A protein and the small-molecule ligand that binds it are described below.
Small molecule (SMILES): CC(=O)N[C@@H]1[C@@H](O)[C@H](O)[C@@H](CO)O[C@H]1O

Sequence of chain 1.G:
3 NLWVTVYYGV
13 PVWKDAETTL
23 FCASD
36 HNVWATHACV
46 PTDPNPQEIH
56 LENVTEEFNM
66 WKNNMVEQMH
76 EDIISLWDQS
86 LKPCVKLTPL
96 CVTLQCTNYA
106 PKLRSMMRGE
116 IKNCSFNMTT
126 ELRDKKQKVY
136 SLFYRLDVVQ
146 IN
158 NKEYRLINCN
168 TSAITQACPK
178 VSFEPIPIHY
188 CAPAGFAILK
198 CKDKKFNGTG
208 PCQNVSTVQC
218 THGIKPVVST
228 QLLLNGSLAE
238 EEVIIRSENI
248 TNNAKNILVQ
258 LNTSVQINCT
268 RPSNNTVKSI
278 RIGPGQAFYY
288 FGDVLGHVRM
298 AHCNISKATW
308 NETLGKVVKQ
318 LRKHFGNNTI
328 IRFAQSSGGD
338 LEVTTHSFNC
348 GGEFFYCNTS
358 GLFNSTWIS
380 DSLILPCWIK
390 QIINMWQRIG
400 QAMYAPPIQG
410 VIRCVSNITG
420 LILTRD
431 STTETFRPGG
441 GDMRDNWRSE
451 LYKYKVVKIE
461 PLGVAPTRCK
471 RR

Binding-site contacts:
Ligand atom O5 contacts residue LYS313 of chain 1.G at 3.8 Å.
Ligand atom C8 contacts residue ASN259 of chain 1.G at 4.5 Å.
Ligand atom C2 contacts residue GLU238 of chain 1.G at 3.7 Å.
Ligand atom N2 contacts residue ASN259 of chain 1.G at 2.9 Å (h-bond).
Ligand atom C6 contacts residue LYS313 of chain 1.G at 4.3 Å.
Ligand atom O5 contacts residue GLU238 of chain 1.G at 3.7 Å.
Ligand atom O7 contacts residue ASN259 of chain 1.G at 3.0 Å (h-bond).
Ligand atom C7 contacts residue THR260 of chain 1.G at 4.1 Å.
Ligand atom N2 contacts residue THR260 of chain 1.G at 4.2 Å.
Ligand atom C6 contacts residue GLU239 of chain 1.G at 4.2 Å.
Ligand atom C7 contacts residue ASN259 of chain 1.G at 3.2 Å.
Ligand atom C5 contacts residue ASN259 of chain 1.G at 3.6 Å.
Ligand atom C5 contacts residue LYS313 of chain 1.G at 3.6 Å.
Ligand atom C1 contacts residue GLU238 of chain 1.G at 3.8 Å.
Ligand atom C1 contacts residue LYS313 of chain 1.G at 3.8 Å.
Ligand atom C7 contacts residue GLU238 of chain 1.G at 4.4 Å.
Ligand atom O5 contacts residue GLU239 of chain 1.G at 3.7 Å.
Ligand atom O6 contacts residue GLU239 of chain 1.G at 4.3 Å.
Ligand atom C1 contacts residue GLU239 of chain 1.G at 4.5 Å.
Ligand atom C6 contacts residue GLN317 of chain 1.G at 4.1 Å.
Ligand atom C8 contacts residue THR260 of chain 1.G at 3.7 Å.
Ligand atom C4 contacts residue ASN259 of chain 1.G at 4.1 Å.
Ligand atom O7 contacts residue GLU238 of chain 1.G at 3.5 Å (salt-bridge).
Ligand atom C1 contacts residue ASN259 of chain 1.G at 1.4 Å.
Ligand atom C3 contacts residue ASN259 of chain 1.G at 3.8 Å.
Ligand atom O6 contacts residue GLN317 of chain 1.G at 3.4 Å (h-bond).
Ligand atom O6 contacts residue VAL240 of chain 1.G at 3.9 Å.
Ligand atom O5 contacts residue ASN259 of chain 1.G at 2.3 Å (h-bond).
Ligand atom O6 contacts residue LYS313 of chain 1.G at 3.9 Å.
Ligand atom C2 contacts residue ASN259 of chain 1.G at 2.4 Å.
Ligand atom O5 contacts residue VAL240 of chain 1.G at 4.1 Å.